Binding-site contacts:
Ligand atom C3 contacts residue ASN182 of chain 1.A at 3.7 Å.
Ligand atom C5 contacts residue ASN182 of chain 1.A at 3.7 Å.
Ligand atom C1 contacts residue ASN182 of chain 1.A at 1.5 Å.
Ligand atom O7 contacts residue ASN182 of chain 1.A at 3.6 Å (h-bond).
Ligand atom C7 contacts residue PRO156 of chain 1.A at 4.3 Å (hydrophobic).
Ligand atom C1 contacts residue PRO156 of chain 1.A at 4.0 Å (hydrophobic).
Ligand atom O7 contacts residue ASP180 of chain 1.A at 4.3 Å.
Ligand atom O5 contacts residue PRO156 of chain 1.A at 3.9 Å.
Ligand atom O5 contacts residue ASN182 of chain 1.A at 2.4 Å (h-bond).
Ligand atom C4 contacts residue ASN182 of chain 1.A at 4.1 Å.
Ligand atom N2 contacts residue ASN182 of chain 1.A at 2.8 Å (h-bond).
Ligand atom C2 contacts residue ASN182 of chain 1.A at 2.3 Å.
Ligand atom C2 contacts residue PRO156 of chain 1.A at 4.3 Å (hydrophobic).
Ligand atom O7 contacts residue ASN155 of chain 1.A at 3.4 Å (h-bond).
Ligand atom O7 contacts residue THR181 of chain 1.A at 4.2 Å.
Ligand atom O6 contacts residue LYS158 of chain 1.A at 3.7 Å.
Ligand atom O7 contacts residue PRO156 of chain 1.A at 3.5 Å.
Ligand atom C7 contacts residue ASN182 of chain 1.A at 3.6 Å.

The protein below binds the small molecule below.
Small molecule (SMILES): CC(=O)N[C@@H]1[C@@H](O)[C@H](O)[C@@H](CO)O[C@H]1O

Sequence of chain 1.A:
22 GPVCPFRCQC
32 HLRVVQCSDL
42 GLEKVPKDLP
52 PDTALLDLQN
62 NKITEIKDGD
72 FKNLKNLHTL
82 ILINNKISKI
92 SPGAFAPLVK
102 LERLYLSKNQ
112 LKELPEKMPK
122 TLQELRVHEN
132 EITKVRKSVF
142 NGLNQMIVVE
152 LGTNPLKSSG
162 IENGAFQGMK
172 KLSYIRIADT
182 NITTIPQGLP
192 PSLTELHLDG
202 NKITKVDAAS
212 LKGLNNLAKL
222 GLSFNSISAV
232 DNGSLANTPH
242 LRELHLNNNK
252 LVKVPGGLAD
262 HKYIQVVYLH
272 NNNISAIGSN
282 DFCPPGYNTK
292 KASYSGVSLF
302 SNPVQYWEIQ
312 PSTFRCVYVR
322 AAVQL